Sequence of chain 1.A:
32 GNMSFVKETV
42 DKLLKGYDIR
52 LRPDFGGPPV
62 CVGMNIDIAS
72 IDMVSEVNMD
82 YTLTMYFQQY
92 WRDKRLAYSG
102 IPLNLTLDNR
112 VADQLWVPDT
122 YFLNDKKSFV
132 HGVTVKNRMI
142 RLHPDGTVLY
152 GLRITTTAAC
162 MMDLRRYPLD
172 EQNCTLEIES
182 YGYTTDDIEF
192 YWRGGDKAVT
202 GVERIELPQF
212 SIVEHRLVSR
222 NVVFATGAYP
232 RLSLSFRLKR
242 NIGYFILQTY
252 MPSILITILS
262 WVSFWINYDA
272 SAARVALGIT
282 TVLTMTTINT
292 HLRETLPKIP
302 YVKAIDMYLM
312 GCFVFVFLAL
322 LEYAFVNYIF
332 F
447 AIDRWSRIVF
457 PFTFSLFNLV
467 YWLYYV

Binding-site contacts:
Ligand atom O3 contacts residue SER236 of chain 1.A at 4.1 Å.
Ligand atom C3 contacts residue SER236 of chain 1.A at 3.8 Å.
Ligand atom N2 contacts residue SER236 of chain 1.A at 3.2 Å (h-bond).
Ligand atom C7 contacts residue ARG221 of chain 1.A at 3.4 Å.
Ligand atom C8 contacts residue SER236 of chain 1.A at 4.0 Å.
Ligand atom O7 contacts residue ASN174 of chain 1.A at 3.4 Å (h-bond).
Ligand atom C2 contacts residue ARG221 of chain 1.A at 4.1 Å.
Ligand atom C7 contacts residue SER236 of chain 1.A at 4.1 Å.
Ligand atom O7 contacts residue SER234 of chain 1.A at 4.1 Å.
Ligand atom N2 contacts residue ARG221 of chain 1.A at 3.4 Å (salt-bridge).
Ligand atom C8 contacts residue ARG238 of chain 1.A at 3.3 Å.
Ligand atom O3 contacts residue ARG217 of chain 1.A at 3.5 Å (salt-bridge).
Ligand atom C6 contacts residue ARG221 of chain 1.A at 3.8 Å.
Ligand atom O2 contacts residue ARG221 of chain 1.A at 3.8 Å.
Ligand atom O5 contacts residue ASN174 of chain 1.A at 2.4 Å (h-bond).
Ligand atom C1 contacts residue ARG221 of chain 1.A at 4.0 Å.
Ligand atom C1 contacts residue ASN174 of chain 1.A at 1.4 Å.
Ligand atom C7 contacts residue ARG238 of chain 1.A at 4.0 Å.
Ligand atom O7 contacts residue VAL219 of chain 1.A at 4.2 Å.
Ligand atom O5 contacts residue VAL219 of chain 1.A at 3.8 Å.
Ligand atom O3 contacts residue ARG221 of chain 1.A at 2.8 Å (salt-bridge).
Ligand atom C6 contacts residue SER220 of chain 1.A at 3.8 Å.
Ligand atom C8 contacts residue ASN174 of chain 1.A at 3.7 Å.
Ligand atom C5 contacts residue ASN174 of chain 1.A at 3.6 Å.
Ligand atom C2 contacts residue ASN174 of chain 1.A at 2.5 Å.
Ligand atom C7 contacts residue ASN174 of chain 1.A at 3.4 Å.
Ligand atom C8 contacts residue ARG221 of chain 1.A at 3.5 Å.
Ligand atom C2 contacts residue SER236 of chain 1.A at 4.0 Å.
Ligand atom C8 contacts residue ARG217 of chain 1.A at 4.1 Å.
Ligand atom C1 contacts residue THR176 of chain 1.A at 4.0 Å.
Ligand atom O7 contacts residue ARG221 of chain 1.A at 4.0 Å.
Ligand atom C7 contacts residue ARG217 of chain 1.A at 4.1 Å.
Ligand atom C2 contacts residue VAL219 of chain 1.A at 4.1 Å (hydrophobic).
Ligand atom O7 contacts residue ARG217 of chain 1.A at 3.8 Å.
Ligand atom O5 contacts residue ARG221 of chain 1.A at 3.9 Å.
Ligand atom O7 contacts residue ARG238 of chain 1.A at 3.8 Å.
Ligand atom N2 contacts residue ASN174 of chain 1.A at 2.9 Å (h-bond).
Ligand atom C3 contacts residue ASN174 of chain 1.A at 3.8 Å.
Ligand atom O6 contacts residue ARG217 of chain 1.A at 3.4 Å (salt-bridge).
Ligand atom C3 contacts residue ARG221 of chain 1.A at 3.9 Å.

A small-molecule ligand and the protein it binds are described below.
Small molecule (SMILES): CC(=O)N[C@H]1[C@H](O[C@H]2[C@H](O)[C@@H](NC(C)=O)CO[C@@H]2CO)O[C@H](CO)[C@@H](O[C@@H]2O[C@H](CO[C@H]3O[C@H](CO)[C@@H](O)[C@H](O)[C@@H]3O)[C@@H](O)[C@H](O[C@H]3O[C@H](CO)[C@@H](O)[C@H](O)[C@@H]3O)[C@@H]2O)[C@@H]1O